Sequence of chain 1.D:
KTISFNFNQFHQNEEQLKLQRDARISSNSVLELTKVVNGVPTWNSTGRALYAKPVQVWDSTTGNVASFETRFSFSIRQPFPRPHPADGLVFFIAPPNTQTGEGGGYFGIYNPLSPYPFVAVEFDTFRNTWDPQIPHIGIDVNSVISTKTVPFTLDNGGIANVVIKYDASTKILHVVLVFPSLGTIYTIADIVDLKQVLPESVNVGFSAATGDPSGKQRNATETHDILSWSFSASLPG

Binding-site contacts:
Ligand atom O3 contacts residue ASP87 of chain 1.D at 2.6 Å (salt-bridge).
Ligand atom O4 contacts residue GLY105 of chain 1.D at 4.2 Å.
Ligand atom C6 contacts residue ALA220 of chain 1.D at 4.1 Å (hydrophobic).
Ligand atom C6 contacts residue GLY211 of chain 1.D at 4.1 Å.
Ligand atom C3 contacts residue ASN128 of chain 1.D at 3.7 Å.
Ligand atom C2 contacts residue ASN128 of chain 1.D at 4.2 Å.
Ligand atom C1 contacts residue PHE126 of chain 1.D at 4.3 Å (hydrophobic).
Ligand atom O4 contacts residue ASP212 of chain 1.D at 3.0 Å (salt-bridge).
Ligand atom O4 contacts residue ASP87 of chain 1.D at 2.9 Å (salt-bridge).
Ligand atom O5 contacts residue GLY215 of chain 1.D at 3.9 Å.
Ligand atom O6 contacts residue GLY215 of chain 1.D at 3.7 Å.
Ligand atom C2 contacts residue ASP212 of chain 1.D at 4.0 Å.
Ligand atom C5 contacts residue PHE126 of chain 1.D at 3.9 Å (hydrophobic).
Ligand atom C1 contacts residue SER214 of chain 1.D at 4.2 Å.
Ligand atom O3 contacts residue GLY104 of chain 1.D at 3.4 Å.
Ligand atom O5 contacts residue PHE126 of chain 1.D at 4.4 Å.
Ligand atom C4 contacts residue ASP212 of chain 1.D at 4.2 Å.
Ligand atom O2 contacts residue ASN128 of chain 1.D at 3.4 Å (h-bond).
Ligand atom C6 contacts residue GLY215 of chain 1.D at 4.2 Å.
Ligand atom C5 contacts residue ASP212 of chain 1.D at 4.3 Å.
Ligand atom O6 contacts residue HIS84 of chain 1.D at 3.5 Å (h-bond).
Ligand atom C4 contacts residue PHE126 of chain 1.D at 3.7 Å (hydrophobic).
Ligand atom C4 contacts residue ASP87 of chain 1.D at 3.4 Å.
Ligand atom O3 contacts residue GLY105 of chain 1.D at 2.5 Å (h-bond).
Ligand atom O2 contacts residue GLY105 of chain 1.D at 4.2 Å.
Ligand atom O6 contacts residue PHE126 of chain 1.D at 4.3 Å.
Ligand atom C3 contacts residue ASP87 of chain 1.D at 3.5 Å.
Ligand atom C3 contacts residue GLY105 of chain 1.D at 3.8 Å.
Ligand atom O5 contacts residue SER214 of chain 1.D at 4.4 Å.
Ligand atom C1 contacts residue ASP212 of chain 1.D at 4.2 Å.
Ligand atom O4 contacts residue GLY104 of chain 1.D at 3.7 Å.
Ligand atom O4 contacts residue GLY211 of chain 1.D at 3.7 Å.
Ligand atom O3 contacts residue PHE126 of chain 1.D at 3.9 Å.
Ligand atom O1 contacts residue HIS84 of chain 1.D at 4.2 Å.
Ligand atom O6 contacts residue ALA220 of chain 1.D at 4.0 Å.
Ligand atom O5 contacts residue ASP212 of chain 1.D at 3.7 Å.
Ligand atom C6 contacts residue ASP212 of chain 1.D at 3.7 Å.
Ligand atom C3 contacts residue PHE126 of chain 1.D at 3.6 Å (hydrophobic).
Ligand atom C2 contacts residue GLY105 of chain 1.D at 4.2 Å.
Ligand atom O3 contacts residue ASN128 of chain 1.D at 3.3 Å (h-bond).

The protein below binds the small molecule below.
Small molecule (SMILES): OC[C@H]1O[C@H](OC[C@H]2O[C@@H](O)[C@H](O)[C@@H](O)[C@@H]2O)[C@H](O)[C@@H](O)[C@H]1O